Binding-site contacts:
Ligand atom O20 contacts residue PHE294 of chain 1.C at 3.8 Å.
Ligand atom C30 contacts residue PHE354 of chain 1.C at 3.9 Å (hydrophobic).
Ligand atom C21 contacts residue GLN291 of chain 1.C at 3.3 Å.
Ligand atom C19 contacts residue ASN243 of chain 1.C at 3.6 Å.
Ligand atom C15 contacts residue PHE294 of chain 1.C at 3.8 Å (hydrophobic).
Ligand atom C33 contacts residue PHE354 of chain 1.C at 3.4 Å (hydrophobic).
Ligand atom C15 contacts residue ILE258 of chain 1.C at 3.6 Å (hydrophobic).
Ligand atom O25 contacts residue ILE298 of chain 1.C at 3.8 Å.
Ligand atom C13 contacts residue ILE258 of chain 1.C at 3.7 Å (hydrophobic).
Ligand atom O18 contacts residue GLN291 of chain 1.C at 3.2 Å (h-bond).
Ligand atom C17 contacts residue PHE294 of chain 1.C at 3.9 Å (hydrophobic).
Ligand atom CL8 contacts residue LEU241 of chain 1.C at 3.5 Å.
Ligand atom O25 contacts residue GLN355 of chain 1.C at 2.7 Å (h-bond).
Ligand atom C24 contacts residue PHE294 of chain 1.C at 3.5 Å (hydrophobic).
Ligand atom C14 contacts residue ASN243 of chain 1.C at 3.8 Å.
Ligand atom C33 contacts residue MET195 of chain 1.C at 3.4 Å (hydrophobic).
Ligand atom C32 contacts residue PHE354 of chain 1.C at 3.2 Å (hydrophobic).
Ligand atom C3 contacts residue MET195 of chain 1.C at 3.4 Å (hydrophobic).
Ligand atom O20 contacts residue GLN291 of chain 1.C at 3.1 Å (h-bond).
Ligand atom C16 contacts residue PHE294 of chain 1.C at 3.8 Å (hydrophobic).
Ligand atom C19 contacts residue THR255 of chain 1.C at 3.9 Å.
Ligand atom C23 contacts residue PHE294 of chain 1.C at 3.4 Å (hydrophobic).
Ligand atom C14 contacts residue TYR81 of chain 1.C at 3.9 Å (hydrophobic).
Ligand atom O18 contacts residue ILE258 of chain 1.C at 3.4 Å.
Ligand atom C32 contacts residue MET195 of chain 1.C at 3.5 Å (hydrophobic).
Ligand atom C12 contacts residue PHE294 of chain 1.C at 3.9 Å (hydrophobic).
Ligand atom C31 contacts residue PHE354 of chain 1.C at 3.5 Å (hydrophobic).
Ligand atom N26 contacts residue PHE294 of chain 1.C at 3.8 Å.
Ligand atom C24 contacts residue GLN355 of chain 1.C at 3.8 Å.
Ligand atom C29 contacts residue PHE354 of chain 1.C at 3.7 Å (hydrophobic).
Ligand atom CL7 contacts residue PHE262 of chain 1.C at 3.5 Å.
Ligand atom C19 contacts residue GLN291 of chain 1.C at 3.8 Å.
Ligand atom C27 contacts residue MET195 of chain 1.C at 3.4 Å (hydrophobic).
Ligand atom O25 contacts residue PHE294 of chain 1.C at 3.6 Å.
Ligand atom C28 contacts residue PHE354 of chain 1.C at 3.5 Å (hydrophobic).
Ligand atom C13 contacts residue TYR81 of chain 1.C at 3.9 Å (hydrophobic).
Ligand atom C28 contacts residue MET195 of chain 1.C at 3.9 Å (hydrophobic).
Ligand atom C3 contacts residue THR193 of chain 1.C at 3.6 Å.
Ligand atom N4 contacts residue MET195 of chain 1.C at 3.6 Å.
Ligand atom CL8 contacts residue ASP240 of chain 1.C at 3.2 Å.

This small molecule binds to this protein.
Small molecule (SMILES): COc1ccc(C(=O)Cc2c(Cl)cncc2Cl)c(OCC(=O)NCc2ccccc2)c1OC

Sequence of chain 1.C:
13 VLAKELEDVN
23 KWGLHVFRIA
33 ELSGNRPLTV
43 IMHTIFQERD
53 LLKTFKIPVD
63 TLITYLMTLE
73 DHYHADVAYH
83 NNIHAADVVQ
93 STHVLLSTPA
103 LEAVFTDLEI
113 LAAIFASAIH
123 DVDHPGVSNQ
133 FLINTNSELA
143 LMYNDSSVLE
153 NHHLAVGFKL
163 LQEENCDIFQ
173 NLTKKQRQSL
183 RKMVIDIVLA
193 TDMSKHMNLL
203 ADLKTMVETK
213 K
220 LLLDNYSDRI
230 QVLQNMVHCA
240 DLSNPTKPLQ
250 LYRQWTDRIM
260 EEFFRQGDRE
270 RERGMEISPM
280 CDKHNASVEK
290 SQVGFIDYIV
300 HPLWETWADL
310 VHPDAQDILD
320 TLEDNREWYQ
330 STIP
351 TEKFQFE